Binding-site contacts:
Ligand atom C2 contacts residue LEU113 of chain 1.C at 3.2 Å (hydrophobic).
Ligand atom C3 contacts residue PHE150 of chain 1.D at 3.7 Å (hydrophobic).
Ligand atom C01 contacts residue THR88 of chain 1.C at 3.5 Å.
Ligand atom C2 contacts residue ARG93 of chain 1.C at 3.4 Å.
Ligand atom C24 contacts residue SER110 of chain 1.C at 3.7 Å.
Ligand atom C9 contacts residue GLN84 of chain 1.D at 3.6 Å.
Ligand atom C8 contacts residue TYR87 of chain 1.C at 3.4 Å (hydrophobic).
Ligand atom C19 contacts residue LEU113 of chain 1.C at 3.6 Å (hydrophobic).
Ligand atom C02 contacts residue THR88 of chain 1.C at 3.8 Å.
Ligand atom C8 contacts residue GLN84 of chain 1.D at 3.8 Å.
Ligand atom C19 contacts residue PRO151 of chain 1.D at 3.8 Å (hydrophobic).
Ligand atom O1 contacts residue SER110 of chain 1.C at 3.0 Å (h-bond).
Ligand atom C6 contacts residue TYR87 of chain 1.C at 3.7 Å (hydrophobic).
Ligand atom O2 contacts residue GLU210 of chain 1.D at 2.3 Å (salt-bridge).
Ligand atom C18 contacts residue LEU113 of chain 1.C at 3.4 Å (hydrophobic).
Ligand atom C24 contacts residue ILE111 of chain 1.C at 3.0 Å (hydrophobic).
Ligand atom C16 contacts residue ARG93 of chain 1.C at 3.8 Å.
Ligand atom C1 contacts residue PHE88 of chain 1.D at 3.6 Å (hydrophobic).
Ligand atom C2 contacts residue GLU210 of chain 1.D at 3.7 Å.
Ligand atom C4 contacts residue ILE85 of chain 1.D at 3.7 Å (hydrophobic).
Ligand atom C16 contacts residue LEU113 of chain 1.C at 3.2 Å (hydrophobic).
Ligand atom C5 contacts residue GLN84 of chain 1.D at 3.6 Å.
Ligand atom C19 contacts residue SER110 of chain 1.C at 3.3 Å.
Ligand atom C11 contacts residue GLN84 of chain 1.D at 3.2 Å.
Ligand atom C10 contacts residue GLN84 of chain 1.D at 3.7 Å.
Ligand atom C7 contacts residue ILE85 of chain 1.D at 3.8 Å (hydrophobic).
Ligand atom C5 contacts residue ILE85 of chain 1.D at 3.6 Å (hydrophobic).
Ligand atom C15 contacts residue LEU113 of chain 1.C at 3.5 Å (hydrophobic).
Ligand atom O1 contacts residue GLN84 of chain 1.D at 3.0 Å (h-bond).
Ligand atom C3 contacts residue LEU113 of chain 1.C at 3.6 Å (hydrophobic).
Ligand atom C14 contacts residue SER110 of chain 1.C at 3.8 Å.
Ligand atom N1 contacts residue GLN84 of chain 1.D at 3.1 Å (h-bond).
Ligand atom C12 contacts residue GLN84 of chain 1.D at 3.1 Å.
Ligand atom C02 contacts residue TYR87 of chain 1.C at 3.5 Å (hydrophobic).
Ligand atom C14 contacts residue GLN84 of chain 1.D at 3.6 Å.
Ligand atom C01 contacts residue TYR87 of chain 1.C at 3.5 Å (hydrophobic).
Ligand atom C6 contacts residue PHE88 of chain 1.D at 3.1 Å (hydrophobic).
Ligand atom C1 contacts residue TYR87 of chain 1.C at 3.7 Å (hydrophobic).
Ligand atom C4 contacts residue TYR87 of chain 1.C at 3.7 Å (hydrophobic).
Ligand atom C18 contacts residue GLU210 of chain 1.D at 3.4 Å.

Sequence of chain 1.D:
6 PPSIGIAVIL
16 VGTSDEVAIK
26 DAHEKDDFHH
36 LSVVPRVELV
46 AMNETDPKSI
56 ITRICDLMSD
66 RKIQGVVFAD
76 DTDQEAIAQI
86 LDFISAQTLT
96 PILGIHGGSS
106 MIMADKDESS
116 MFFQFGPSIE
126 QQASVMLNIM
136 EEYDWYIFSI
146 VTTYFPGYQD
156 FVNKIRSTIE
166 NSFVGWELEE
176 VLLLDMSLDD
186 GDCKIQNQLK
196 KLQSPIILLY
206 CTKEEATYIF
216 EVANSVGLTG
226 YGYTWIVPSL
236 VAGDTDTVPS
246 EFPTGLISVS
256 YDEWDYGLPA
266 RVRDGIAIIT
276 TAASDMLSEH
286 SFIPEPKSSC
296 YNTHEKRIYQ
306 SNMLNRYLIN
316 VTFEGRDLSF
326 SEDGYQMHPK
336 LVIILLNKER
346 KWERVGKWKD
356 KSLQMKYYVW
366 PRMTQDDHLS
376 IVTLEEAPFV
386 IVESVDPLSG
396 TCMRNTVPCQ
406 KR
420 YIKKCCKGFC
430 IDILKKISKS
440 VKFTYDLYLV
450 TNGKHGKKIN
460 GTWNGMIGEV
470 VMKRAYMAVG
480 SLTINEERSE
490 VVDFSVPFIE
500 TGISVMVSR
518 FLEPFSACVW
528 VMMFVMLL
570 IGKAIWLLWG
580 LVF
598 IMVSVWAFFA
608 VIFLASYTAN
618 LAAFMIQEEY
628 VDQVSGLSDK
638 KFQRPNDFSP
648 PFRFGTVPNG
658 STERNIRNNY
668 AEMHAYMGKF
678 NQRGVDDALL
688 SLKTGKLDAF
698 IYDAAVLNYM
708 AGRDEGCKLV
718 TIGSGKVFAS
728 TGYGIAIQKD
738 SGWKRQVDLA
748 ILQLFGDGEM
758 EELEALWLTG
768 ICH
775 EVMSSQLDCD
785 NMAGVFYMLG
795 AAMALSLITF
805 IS

Sequence of chain 1.C:
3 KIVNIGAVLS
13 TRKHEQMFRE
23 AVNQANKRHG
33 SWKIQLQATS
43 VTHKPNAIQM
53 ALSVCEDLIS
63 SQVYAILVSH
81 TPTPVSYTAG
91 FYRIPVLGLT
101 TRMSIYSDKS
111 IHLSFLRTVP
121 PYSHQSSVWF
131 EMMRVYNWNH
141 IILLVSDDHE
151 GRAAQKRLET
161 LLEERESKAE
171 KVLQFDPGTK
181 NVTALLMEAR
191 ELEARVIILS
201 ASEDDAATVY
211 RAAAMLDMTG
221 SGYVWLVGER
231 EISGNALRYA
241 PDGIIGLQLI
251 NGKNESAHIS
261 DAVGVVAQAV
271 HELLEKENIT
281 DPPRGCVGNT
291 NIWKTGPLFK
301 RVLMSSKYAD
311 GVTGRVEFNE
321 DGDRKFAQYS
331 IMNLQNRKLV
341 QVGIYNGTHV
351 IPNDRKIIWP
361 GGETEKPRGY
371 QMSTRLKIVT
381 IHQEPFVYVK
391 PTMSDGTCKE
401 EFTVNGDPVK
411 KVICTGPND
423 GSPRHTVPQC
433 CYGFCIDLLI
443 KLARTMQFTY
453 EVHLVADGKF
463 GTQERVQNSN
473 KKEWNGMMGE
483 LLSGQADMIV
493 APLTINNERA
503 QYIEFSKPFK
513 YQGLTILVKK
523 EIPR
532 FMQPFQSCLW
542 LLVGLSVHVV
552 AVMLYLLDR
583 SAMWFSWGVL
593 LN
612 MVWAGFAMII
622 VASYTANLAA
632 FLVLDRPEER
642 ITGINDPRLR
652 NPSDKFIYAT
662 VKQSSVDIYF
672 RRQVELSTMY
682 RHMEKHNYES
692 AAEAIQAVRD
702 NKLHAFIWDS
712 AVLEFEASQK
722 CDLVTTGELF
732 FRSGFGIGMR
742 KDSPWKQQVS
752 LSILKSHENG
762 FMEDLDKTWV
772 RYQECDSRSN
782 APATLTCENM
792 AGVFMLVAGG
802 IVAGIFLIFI

This small molecule binds to this protein.
Small molecule (SMILES): C[C@@H](C(O)c1ccc(O)cc1)N1CCC(Cc2ccccc2)CC1